Sequence of chain 2.B:
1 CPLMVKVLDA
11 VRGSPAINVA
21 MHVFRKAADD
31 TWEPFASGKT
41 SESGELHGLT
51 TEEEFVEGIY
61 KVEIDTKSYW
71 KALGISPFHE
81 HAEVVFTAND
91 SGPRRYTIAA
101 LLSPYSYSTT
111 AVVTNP

Sequence of chain 1.A:
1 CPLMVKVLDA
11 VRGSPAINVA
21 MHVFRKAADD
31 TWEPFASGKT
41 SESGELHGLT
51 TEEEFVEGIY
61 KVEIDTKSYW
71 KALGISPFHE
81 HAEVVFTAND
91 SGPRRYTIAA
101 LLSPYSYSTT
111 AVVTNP

Sequence of chain 1.B:
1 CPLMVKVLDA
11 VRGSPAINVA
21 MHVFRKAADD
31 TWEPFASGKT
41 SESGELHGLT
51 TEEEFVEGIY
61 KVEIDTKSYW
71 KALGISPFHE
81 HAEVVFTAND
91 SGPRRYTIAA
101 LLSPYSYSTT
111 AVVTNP

This protein binds this small molecule.
Small molecule (SMILES): Cc1cc(OCC(=O)O)cc(C)c1Cc1ccc(O)c(Cc2ccccc2)c1

Binding-site contacts:
Ligand atom CAB contacts residue G241 of chain 2.F at 1.6 Å.
Ligand atom CAG contacts residue G241 of chain 2.F at 1.5 Å.
Ligand atom CAV contacts residue G241 of chain 2.F at 1.7 Å.
Ligand atom CAC contacts residue G241 of chain 2.F at 2.7 Å.
Ligand atom CAO contacts residue G241 of chain 2.F at 1.3 Å.
Ligand atom CAT contacts residue G241 of chain 2.F at 3.1 Å.
Ligand atom CAY contacts residue G241 of chain 2.F at 1.4 Å.
Ligand atom CAS contacts residue G241 of chain 2.F at 3.0 Å.
Ligand atom CAL contacts residue G241 of chain 2.F at 0.3 Å.
Ligand atom CAD contacts residue ALA99 of chain 1.B at 3.3 Å (hydrophobic).
Ligand atom CAJ contacts residue LYS6 of chain 2.B at 3.3 Å.
Ligand atom CAH contacts residue G241 of chain 2.F at 0.9 Å.
Ligand atom CAC contacts residue SER108 of chain 1.B at 3.4 Å.
Ligand atom CAT contacts residue GLU45 of chain 2.B at 3.2 Å.
Ligand atom CAT contacts residue MET4 of chain 2.B at 3.5 Å (hydrophobic).
Ligand atom CAZ contacts residue G241 of chain 2.F at 1.7 Å.
Ligand atom CAM contacts residue G241 of chain 2.F at 1.4 Å.
Ligand atom CAD contacts residue THR110 of chain 1.B at 3.3 Å.
Ligand atom OAU contacts residue G241 of chain 2.F at 2.2 Å (h-bond).
Ligand atom OBC contacts residue ALA100 of chain 2.B at 3.5 Å.
Ligand atom OAU contacts residue GLU45 of chain 2.B at 3.3 Å (salt-bridge).
Ligand atom CAN contacts residue G241 of chain 2.F at 0.3 Å.
Ligand atom CAD contacts residue G241 of chain 2.F at 2.1 Å.
Ligand atom OBC contacts residue LEU101 of chain 2.B at 3.5 Å (h-bond).
Ligand atom CAB contacts residue LEU101 of chain 2.B at 3.2 Å (hydrophobic).
Ligand atom CAK contacts residue G241 of chain 2.F at 0.2 Å.
Ligand atom CAP contacts residue G241 of chain 2.F at 1.3 Å.
Ligand atom CBB contacts residue G241 of chain 2.F at 0.4 Å.
Ligand atom CBA contacts residue G241 of chain 2.F at 1.8 Å.
Ligand atom CAX contacts residue G241 of chain 2.F at 0.2 Å.
Ligand atom CAJ contacts residue G241 of chain 2.F at 1.2 Å.
Ligand atom CAF contacts residue G241 of chain 2.F at 0.3 Å.
Ligand atom OBC contacts residue G241 of chain 2.F at 0.9 Å.
Ligand atom CAQ contacts residue G241 of chain 2.F at 2.0 Å.
Ligand atom OAI contacts residue G241 of chain 2.F at 2.2 Å (h-bond).
Ligand atom CAW contacts residue G241 of chain 2.F at 1.2 Å.
Ligand atom CBA contacts residue ALA99 of chain 2.B at 3.5 Å (hydrophobic).
Ligand atom CAC contacts residue THR110 of chain 1.B at 2.9 Å.
Ligand atom OAR contacts residue MET4 of chain 2.B at 3.4 Å.
Ligand atom CAE contacts residue G241 of chain 2.F at 0.4 Å.